A protein and the small-molecule ligand that binds it are described below.
Small molecule (SMILES): CC(=O)N[C@@H]1[C@@H](O)[C@H](O)[C@@H](CO)O[C@H]1O

Sequence of chain 22.E:
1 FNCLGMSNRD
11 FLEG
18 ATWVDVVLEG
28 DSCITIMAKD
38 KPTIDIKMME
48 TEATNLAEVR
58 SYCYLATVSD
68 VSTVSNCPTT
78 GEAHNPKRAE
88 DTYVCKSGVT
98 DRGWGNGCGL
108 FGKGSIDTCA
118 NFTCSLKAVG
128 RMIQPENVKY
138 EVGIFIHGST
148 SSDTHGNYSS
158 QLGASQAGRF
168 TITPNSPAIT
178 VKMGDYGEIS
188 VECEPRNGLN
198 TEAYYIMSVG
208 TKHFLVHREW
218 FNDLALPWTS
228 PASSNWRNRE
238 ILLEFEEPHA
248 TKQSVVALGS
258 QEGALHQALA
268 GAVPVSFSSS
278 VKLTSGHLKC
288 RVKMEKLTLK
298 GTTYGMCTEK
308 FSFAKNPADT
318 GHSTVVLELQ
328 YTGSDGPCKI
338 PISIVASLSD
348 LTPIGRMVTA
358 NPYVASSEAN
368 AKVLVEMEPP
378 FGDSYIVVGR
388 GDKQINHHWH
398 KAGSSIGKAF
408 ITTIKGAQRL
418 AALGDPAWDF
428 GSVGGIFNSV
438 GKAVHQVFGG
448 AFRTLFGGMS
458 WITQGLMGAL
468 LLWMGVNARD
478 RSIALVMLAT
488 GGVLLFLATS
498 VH

Binding-site contacts:
Ligand atom O6 contacts residue THR120 of chain 22.E at 3.5 Å (h-bond).
Ligand atom C7 contacts residue TYR90 of chain 22.E at 4.2 Å (hydrophobic).
Ligand atom O7 contacts residue ASN118 of chain 22.E at 3.4 Å (h-bond).
Ligand atom C3 contacts residue ASN118 of chain 22.E at 3.8 Å.
Ligand atom O7 contacts residue SER66 of chain 22.E at 3.6 Å.
Ligand atom O5 contacts residue SER66 of chain 22.E at 4.3 Å.
Ligand atom C1 contacts residue ASN118 of chain 22.E at 1.4 Å.
Ligand atom O6 contacts residue PHE119 of chain 22.E at 3.2 Å (h-bond).
Ligand atom C5 contacts residue THR120 of chain 22.E at 4.5 Å.
Ligand atom C2 contacts residue ASN118 of chain 22.E at 2.5 Å.
Ligand atom C5 contacts residue ASN118 of chain 22.E at 3.6 Å.
Ligand atom O5 contacts residue ASN118 of chain 22.E at 2.4 Å (h-bond).
Ligand atom N2 contacts residue TYR90 of chain 22.E at 4.2 Å.
Ligand atom O7 contacts residue ASP67 of chain 22.E at 4.3 Å.
Ligand atom C4 contacts residue ASN118 of chain 22.E at 4.2 Å.
Ligand atom C6 contacts residue THR120 of chain 22.E at 4.0 Å.
Ligand atom O6 contacts residue THR89 of chain 22.E at 3.8 Å.
Ligand atom C7 contacts residue ASN118 of chain 22.E at 3.3 Å.
Ligand atom C8 contacts residue ASP67 of chain 22.E at 4.0 Å.
Ligand atom N2 contacts residue ASN118 of chain 22.E at 2.9 Å (h-bond).
Ligand atom O6 contacts residue ASN118 of chain 22.E at 4.1 Å.
Ligand atom C8 contacts residue TYR90 of chain 22.E at 3.6 Å (hydrophobic).
Ligand atom C8 contacts residue ASN118 of chain 22.E at 4.3 Å.
Ligand atom C1 contacts residue SER66 of chain 22.E at 4.4 Å.
Ligand atom O5 contacts residue THR120 of chain 22.E at 3.7 Å.
Ligand atom C7 contacts residue ASP67 of chain 22.E at 4.3 Å.